Binding-site contacts:
Ligand atom C23 contacts residue TRP156 of chain 1.F at 3.6 Å (hydrophobic).
Ligand atom O19 contacts residue TRP156 of chain 1.F at 2.8 Å (h-bond).
Ligand atom N23 contacts residue TRP156 of chain 1.F at 3.2 Å (h-bond).
Ligand atom O27 contacts residue LEU127 of chain 1.J at 2.5 Å.
Ligand atom C31 contacts residue TYR197 of chain 1.F at 3.7 Å (hydrophobic).
Ligand atom O13 contacts residue TRP64 of chain 1.J at 3.4 Å.
Ligand atom C29 contacts residue TRP64 of chain 1.J at 3.7 Å (hydrophobic).
Ligand atom C24 contacts residue TRP156 of chain 1.F at 3.5 Å (hydrophobic).
Ligand atom C9 contacts residue SER176 of chain 1.J at 3.1 Å.
Ligand atom C1 contacts residue TYR102 of chain 1.F at 3.5 Å (hydrophobic).
Ligand atom C29 contacts residue TYR197 of chain 1.F at 3.0 Å (hydrophobic).
Ligand atom C33 contacts residue TYR204 of chain 1.F at 3.1 Å (hydrophobic).
Ligand atom O11 contacts residue TYR102 of chain 1.F at 3.7 Å.
Ligand atom C20 contacts residue TYR204 of chain 1.F at 3.6 Å (hydrophobic).
Ligand atom C22 contacts residue TRP156 of chain 1.F at 3.1 Å (hydrophobic).
Ligand atom C17 contacts residue TYR197 of chain 1.F at 3.6 Å (hydrophobic).
Ligand atom C30 contacts residue TYR197 of chain 1.F at 3.7 Å (hydrophobic).
Ligand atom C8 contacts residue SER176 of chain 1.J at 3.2 Å.
Ligand atom C25 contacts residue TRP156 of chain 1.F at 2.8 Å (hydrophobic).
Ligand atom O8 contacts residue SER176 of chain 1.J at 2.8 Å (h-bond).
Ligand atom C37 contacts residue GLN125 of chain 1.J at 2.7 Å.
Ligand atom O13 contacts residue TYR102 of chain 1.F at 3.3 Å.
Ligand atom C21 contacts residue TYR102 of chain 1.F at 3.5 Å (hydrophobic).
Ligand atom C22 contacts residue TYR158 of chain 1.F at 3.3 Å (hydrophobic).
Ligand atom C5 contacts residue LYS152 of chain 1.F at 3.6 Å.
Ligand atom O28 contacts residue TRP64 of chain 1.J at 3.6 Å.
Ligand atom C8 contacts residue TRP64 of chain 1.J at 3.6 Å (hydrophobic).
Ligand atom C22 contacts residue TYR204 of chain 1.F at 3.3 Å (hydrophobic).
Ligand atom O35 contacts residue GLN125 of chain 1.J at 3.6 Å.
Ligand atom O8 contacts residue TRP64 of chain 1.J at 2.7 Å.
Ligand atom C4 contacts residue LYS152 of chain 1.F at 3.4 Å.
Ligand atom C2 contacts residue TYR102 of chain 1.F at 3.5 Å (hydrophobic).
Ligand atom C13 contacts residue TYR102 of chain 1.F at 3.5 Å (hydrophobic).
Ligand atom C3 contacts residue ARG195 of chain 1.F at 3.5 Å.
Ligand atom C4 contacts residue ARG195 of chain 1.F at 3.6 Å.
Ligand atom C4 contacts residue ASP206 of chain 1.F at 3.7 Å.
Ligand atom C39 contacts residue TYR197 of chain 1.F at 3.4 Å (hydrophobic).
Ligand atom C19 contacts residue TYR204 of chain 1.F at 3.3 Å (hydrophobic).
Ligand atom C24 contacts residue LEU127 of chain 1.J at 3.4 Å (hydrophobic).
Ligand atom C3 contacts residue ASP206 of chain 1.F at 3.3 Å.

Sequence of chain 1.F:
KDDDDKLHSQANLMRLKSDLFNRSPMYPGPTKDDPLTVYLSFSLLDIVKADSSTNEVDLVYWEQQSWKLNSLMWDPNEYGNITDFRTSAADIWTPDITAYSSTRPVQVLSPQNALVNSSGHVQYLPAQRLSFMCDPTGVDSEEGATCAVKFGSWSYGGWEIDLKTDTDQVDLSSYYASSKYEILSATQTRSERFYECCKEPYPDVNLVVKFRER

Sequence of chain 1.J:
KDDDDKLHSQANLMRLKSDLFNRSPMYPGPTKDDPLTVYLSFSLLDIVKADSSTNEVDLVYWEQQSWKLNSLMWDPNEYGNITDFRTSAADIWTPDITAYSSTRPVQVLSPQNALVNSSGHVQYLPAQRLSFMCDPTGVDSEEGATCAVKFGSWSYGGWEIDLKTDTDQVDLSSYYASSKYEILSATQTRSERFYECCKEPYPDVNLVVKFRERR

This protein binds this small molecule.
Small molecule (SMILES): CCN1C[C@]2(COC(=O)c3ccccc3N3C(=O)C[C@H](C)C3=O)CC[C@H](OC)[C@@]34[C@@H]5C[C@H]6[C@H](OC)[C@@H]5[C@](O)(C[C@@H]6OC)[C@@](O)([C@@H](OC)[C@H]23)[C@@H]14